Sequence of chain 3.PA:
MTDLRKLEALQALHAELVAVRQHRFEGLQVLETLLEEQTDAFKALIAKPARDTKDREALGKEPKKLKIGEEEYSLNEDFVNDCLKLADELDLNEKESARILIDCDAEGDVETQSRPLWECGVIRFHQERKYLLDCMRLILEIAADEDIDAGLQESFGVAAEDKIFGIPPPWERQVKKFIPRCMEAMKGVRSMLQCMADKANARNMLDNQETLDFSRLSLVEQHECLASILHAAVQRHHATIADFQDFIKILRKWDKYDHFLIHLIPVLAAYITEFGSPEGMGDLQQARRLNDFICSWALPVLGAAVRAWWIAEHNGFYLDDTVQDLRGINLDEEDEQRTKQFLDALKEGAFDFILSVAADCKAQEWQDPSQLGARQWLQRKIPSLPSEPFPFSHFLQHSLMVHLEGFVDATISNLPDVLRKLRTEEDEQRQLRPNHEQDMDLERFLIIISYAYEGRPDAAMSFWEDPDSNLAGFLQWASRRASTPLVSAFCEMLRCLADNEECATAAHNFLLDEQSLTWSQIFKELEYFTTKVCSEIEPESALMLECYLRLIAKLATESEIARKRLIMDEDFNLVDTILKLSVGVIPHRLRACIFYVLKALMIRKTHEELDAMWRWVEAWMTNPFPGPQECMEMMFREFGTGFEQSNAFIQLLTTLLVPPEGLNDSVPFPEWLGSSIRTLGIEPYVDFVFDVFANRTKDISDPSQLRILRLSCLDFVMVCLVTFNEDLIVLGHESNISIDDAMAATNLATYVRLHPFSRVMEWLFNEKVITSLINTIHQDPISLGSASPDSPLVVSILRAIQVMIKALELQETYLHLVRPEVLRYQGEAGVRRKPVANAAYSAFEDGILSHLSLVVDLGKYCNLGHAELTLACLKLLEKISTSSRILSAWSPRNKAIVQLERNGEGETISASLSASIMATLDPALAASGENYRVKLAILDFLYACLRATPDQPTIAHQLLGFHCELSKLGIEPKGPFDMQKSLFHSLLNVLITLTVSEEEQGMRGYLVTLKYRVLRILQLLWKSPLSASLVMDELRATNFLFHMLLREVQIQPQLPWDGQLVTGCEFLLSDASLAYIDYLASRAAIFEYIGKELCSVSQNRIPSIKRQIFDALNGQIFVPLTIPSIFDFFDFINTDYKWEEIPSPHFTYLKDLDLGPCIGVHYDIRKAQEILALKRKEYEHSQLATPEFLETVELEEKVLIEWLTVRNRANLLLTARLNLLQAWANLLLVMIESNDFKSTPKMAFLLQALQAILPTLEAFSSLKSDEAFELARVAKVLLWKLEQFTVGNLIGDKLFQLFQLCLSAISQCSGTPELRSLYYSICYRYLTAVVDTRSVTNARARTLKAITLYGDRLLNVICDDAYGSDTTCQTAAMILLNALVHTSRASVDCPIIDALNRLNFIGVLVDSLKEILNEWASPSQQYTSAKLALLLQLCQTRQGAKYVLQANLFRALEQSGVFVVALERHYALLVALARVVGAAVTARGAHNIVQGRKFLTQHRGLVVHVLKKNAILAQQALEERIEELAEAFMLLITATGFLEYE

The protein below binds the small molecule below.
Small molecule (SMILES): N[C@@H](Cc1ccccc1)C(=O)NCC=O

Binding-site contacts:
Ligand atom C contacts residue ARG442 of chain 3.PA at 4.4 Å.
Ligand atom CD1 contacts residue ILE434 of chain 3.PA at 4.1 Å (hydrophobic).
Ligand atom C contacts residue ASN492 of chain 3.PA at 4.0 Å.
Ligand atom CB contacts residue ASN492 of chain 3.PA at 3.8 Å.
Ligand atom N contacts residue ASN492 of chain 3.PA at 3.3 Å (h-bond).
Ligand atom CE1 contacts residue PHE496 of chain 3.PA at 3.6 Å (hydrophobic).
Ligand atom CZ contacts residue PHE496 of chain 3.PA at 3.9 Å (hydrophobic).
Ligand atom CB contacts residue PHE496 of chain 3.PA at 3.9 Å (hydrophobic).
Ligand atom CE2 contacts residue PRO438 of chain 3.PA at 3.7 Å (hydrophobic).
Ligand atom N contacts residue ARG442 of chain 3.PA at 4.2 Å.
Ligand atom CZ contacts residue PRO438 of chain 3.PA at 3.4 Å (hydrophobic).
Ligand atom O contacts residue ASN492 of chain 3.PA at 4.2 Å.
Ligand atom O contacts residue PRO438 of chain 3.PA at 4.0 Å.
Ligand atom CA contacts residue ARG442 of chain 3.PA at 3.6 Å.
Ligand atom N contacts residue SER491 of chain 3.PA at 4.1 Å.
Ligand atom CG contacts residue GLY495 of chain 3.PA at 4.4 Å.
Ligand atom CE1 contacts residue ILE434 of chain 3.PA at 3.9 Å (hydrophobic).
Ligand atom CE2 contacts residue ARG442 of chain 3.PA at 3.6 Å.
Ligand atom O contacts residue ARG442 of chain 3.PA at 4.3 Å.
Ligand atom CD1 contacts residue PRO438 of chain 3.PA at 4.4 Å (hydrophobic).
Ligand atom CB contacts residue GLY495 of chain 3.PA at 3.9 Å.
Ligand atom CD1 contacts residue PHE496 of chain 3.PA at 3.7 Å (hydrophobic).
Ligand atom CD2 contacts residue ARG442 of chain 3.PA at 3.5 Å.
Ligand atom CD2 contacts residue PRO438 of chain 3.PA at 4.4 Å (hydrophobic).
Ligand atom CG contacts residue ASN492 of chain 3.PA at 4.3 Å.
Ligand atom CG contacts residue PHE496 of chain 3.PA at 4.0 Å (hydrophobic).
Ligand atom CD1 contacts residue ASN492 of chain 3.PA at 3.9 Å.
Ligand atom CA contacts residue ASN492 of chain 3.PA at 3.3 Å.
Ligand atom CE1 contacts residue PRO438 of chain 3.PA at 3.8 Å (hydrophobic).